Sequence of chain 1.A:
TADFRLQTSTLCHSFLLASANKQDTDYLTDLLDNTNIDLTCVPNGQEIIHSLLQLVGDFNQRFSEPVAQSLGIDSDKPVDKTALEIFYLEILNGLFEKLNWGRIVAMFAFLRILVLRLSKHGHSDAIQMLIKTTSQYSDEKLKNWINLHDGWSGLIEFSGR

Binding-site contacts:
Ligand atom C6 contacts residue ALA114 of chain 1.A at 3.5 Å (hydrophobic).
Ligand atom C25 contacts residue ARG111 of chain 1.A at 3.5 Å.
Ligand atom O33 contacts residue LEU58 of chain 1.A at 3.3 Å.
Ligand atom C22 contacts residue PHE66 of chain 1.A at 3.9 Å (hydrophobic).
Ligand atom C21 contacts residue PHE66 of chain 1.A at 3.5 Å (hydrophobic).
Ligand atom C47 contacts residue PHE66 of chain 1.A at 3.9 Å (hydrophobic).
Ligand atom C25 contacts residue GLY110 of chain 1.A at 3.9 Å.
Ligand atom CL1 contacts residue PHE62 of chain 1.A at 3.5 Å.
Ligand atom C18 contacts residue ALA114 of chain 1.A at 3.8 Å (hydrophobic).
Ligand atom O29 contacts residue PHE166 of chain 1.A at 3.2 Å.
Ligand atom N27 contacts residue GLY110 of chain 1.A at 3.5 Å.
Ligand atom C19 contacts residue LEU103 of chain 1.A at 3.4 Å (hydrophobic).
Ligand atom O34 contacts residue LEU58 of chain 1.A at 3.6 Å.
Ligand atom S42 contacts residue ASP61 of chain 1.A at 3.8 Å.
Ligand atom C34 contacts residue PHE166 of chain 1.A at 3.6 Å (hydrophobic).
Ligand atom S28 contacts residue ASN108 of chain 1.A at 3.8 Å.
Ligand atom C46 contacts residue GLY110 of chain 1.A at 3.9 Å.
Ligand atom C44 contacts residue PHE62 of chain 1.A at 3.5 Å (hydrophobic).
Ligand atom C48 contacts residue PHE66 of chain 1.A at 3.8 Å (hydrophobic).
Ligand atom O29 contacts residue ASN108 of chain 1.A at 3.6 Å (h-bond).
Ligand atom C18 contacts residue LEU103 of chain 1.A at 3.6 Å (hydrophobic).
Ligand atom C45 contacts residue PHE62 of chain 1.A at 3.4 Å (hydrophobic).
Ligand atom C20 contacts residue ARG111 of chain 1.A at 3.8 Å.
Ligand atom CL1 contacts residue ILE121 of chain 1.A at 3.5 Å.
Ligand atom C24 contacts residue ARG111 of chain 1.A at 3.6 Å.
Ligand atom C6 contacts residue PHE62 of chain 1.A at 3.4 Å (hydrophobic).
Ligand atom C46 contacts residue PHE62 of chain 1.A at 3.5 Å (hydrophobic).
Ligand atom C23 contacts residue ARG111 of chain 1.A at 3.9 Å.
Ligand atom C44 contacts residue LEU58 of chain 1.A at 4.0 Å (hydrophobic).
Ligand atom C16 contacts residue PHE66 of chain 1.A at 3.9 Å (hydrophobic).
Ligand atom O29 contacts residue GLY110 of chain 1.A at 3.5 Å (h-bond).
Ligand atom C9 contacts residue ILE99 of chain 1.A at 3.9 Å (hydrophobic).
Ligand atom CL1 contacts residue ALA117 of chain 1.A at 4.0 Å.
Ligand atom N27 contacts residue ASN108 of chain 1.A at 3.4 Å (h-bond).
Ligand atom C24 contacts residue GLY110 of chain 1.A at 3.6 Å.
Ligand atom O28 contacts residue ASN108 of chain 1.A at 4.0 Å.
Ligand atom N33 contacts residue LEU58 of chain 1.A at 3.9 Å.
Ligand atom C18 contacts residue PHE62 of chain 1.A at 4.0 Å (hydrophobic).
Ligand atom O33 contacts residue PHE166 of chain 1.A at 3.0 Å.
Ligand atom C1 contacts residue PHE62 of chain 1.A at 3.6 Å (hydrophobic).

The small molecule below binds the protein below.
Small molecule (SMILES): CN(C)CC[C@H](CSc1ccccc1)Nc1ccc(S(=O)(=O)NC(=O)c2ccc(N3CCN(Cc4ccccc4-c4ccc(Cl)cc4)CC3)cc2)cc1[N+](=O)[O-]